Binding-site contacts:
Ligand atom O5D contacts residue GLY104 of chain 1.B at 3.4 Å.
Ligand atom O2' contacts residue LYS107 of chain 1.B at 2.9 Å (salt-bridge).
Ligand atom C5 contacts residue GLY104 of chain 1.B at 3.6 Å.
Ligand atom C6 contacts residue GLY104 of chain 1.B at 3.7 Å.
Ligand atom O'Q contacts residue LYS93 of chain 1.A at 2.8 Å (salt-bridge).
Ligand atom O4D contacts residue LEU100 of chain 1.B at 3.7 Å.
Ligand atom N3 contacts residue LEU65 of chain 1.B at 2.8 Å (h-bond).
Ligand atom O4' contacts residue GLN164 of chain 1.B at 3.7 Å.
Ligand atom O3' contacts residue GLN164 of chain 1.B at 3.2 Å (h-bond).
Ligand atom O3' contacts residue GLU165 of chain 1.B at 2.2 Å (salt-bridge).
Ligand atom O5' contacts residue LYS93 of chain 1.A at 3.4 Å (salt-bridge).
Ligand atom C4 contacts residue TYR66 of chain 1.B at 3.1 Å (hydrophobic).
Ligand atom C4 contacts residue LEU65 of chain 1.B at 3.5 Å (hydrophobic).
Ligand atom N3 contacts residue TYR66 of chain 1.B at 3.5 Å.
Ligand atom N3 contacts residue LEU105 of chain 1.B at 3.7 Å.
Ligand atom O4D contacts residue ASN101 of chain 1.B at 3.2 Å (h-bond).
Ligand atom C3' contacts residue GLU165 of chain 1.B at 3.4 Å.
Ligand atom C2D contacts residue ASN101 of chain 1.B at 3.7 Å.
Ligand atom C1D contacts residue ASN101 of chain 1.B at 3.1 Å.
Ligand atom O3D contacts residue ASN101 of chain 1.B at 3.7 Å.
Ligand atom O2D contacts residue ASN101 of chain 1.B at 3.4 Å (h-bond).
Ligand atom O1B contacts residue LYS93 of chain 1.A at 2.9 Å (salt-bridge).
Ligand atom C5D contacts residue TYR161 of chain 1.B at 3.6 Å (hydrophobic).
Ligand atom O2' contacts residue GLU165 of chain 1.B at 3.5 Å (salt-bridge).
Ligand atom O4 contacts residue TYR66 of chain 1.B at 3.0 Å.
Ligand atom O4D contacts residue GLY104 of chain 1.B at 3.6 Å.
Ligand atom O2 contacts residue ASN101 of chain 1.B at 3.5 Å.
Ligand atom O2D contacts residue PRO64 of chain 1.B at 3.4 Å.
Ligand atom O2 contacts residue PRO64 of chain 1.B at 3.0 Å.
Ligand atom C5 contacts residue LEU105 of chain 1.B at 3.6 Å (hydrophobic).
Ligand atom C4 contacts residue LEU105 of chain 1.B at 3.5 Å (hydrophobic).
Ligand atom O1A contacts residue LYS107 of chain 1.B at 3.6 Å.
Ligand atom C2 contacts residue ASN101 of chain 1.B at 3.6 Å.
Ligand atom O2 contacts residue LEU65 of chain 1.B at 3.0 Å (h-bond).
Ligand atom C4D contacts residue ASN101 of chain 1.B at 3.3 Å.
Ligand atom O2A contacts residue TYR161 of chain 1.B at 2.4 Å (h-bond).
Ligand atom O4 contacts residue LEU105 of chain 1.B at 3.2 Å.
Ligand atom O4 contacts residue LEU65 of chain 1.B at 3.4 Å (h-bond).
Ligand atom C5 contacts residue TYR66 of chain 1.B at 3.5 Å (hydrophobic).
Ligand atom O4 contacts residue ARG108 of chain 1.B at 3.0 Å (salt-bridge).

Sequence of chain 1.A:
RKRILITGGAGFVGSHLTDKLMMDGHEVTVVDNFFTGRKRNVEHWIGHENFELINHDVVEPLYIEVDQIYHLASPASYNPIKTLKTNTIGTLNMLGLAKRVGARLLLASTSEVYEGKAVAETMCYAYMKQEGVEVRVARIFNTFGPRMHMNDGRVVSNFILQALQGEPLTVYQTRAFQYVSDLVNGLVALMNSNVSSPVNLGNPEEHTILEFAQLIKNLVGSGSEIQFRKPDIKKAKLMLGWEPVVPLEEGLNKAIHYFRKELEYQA

This small molecule binds to this protein.
Small molecule (SMILES): O=C(O)[C@H]1O[C@H](O[P](=O)(O)O[P](=O)(O)OC[C@H]2O[C@@H](n3ccc(=O)[nH]c3=O)[C@H](O)[C@@H]2O)[C@H](O)[C@@H](O)[C@@H]1O

Sequence of chain 1.B:
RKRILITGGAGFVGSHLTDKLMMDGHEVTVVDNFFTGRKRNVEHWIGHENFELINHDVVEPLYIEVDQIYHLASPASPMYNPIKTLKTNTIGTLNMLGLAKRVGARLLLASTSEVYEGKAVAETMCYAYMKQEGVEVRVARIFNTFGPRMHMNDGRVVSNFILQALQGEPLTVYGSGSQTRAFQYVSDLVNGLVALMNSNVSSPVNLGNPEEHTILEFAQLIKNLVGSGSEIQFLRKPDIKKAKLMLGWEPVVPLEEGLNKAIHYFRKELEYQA